The protein below binds the small molecule below.
Small molecule (SMILES): NCC(=O)O

Sequence of chain 1.C:
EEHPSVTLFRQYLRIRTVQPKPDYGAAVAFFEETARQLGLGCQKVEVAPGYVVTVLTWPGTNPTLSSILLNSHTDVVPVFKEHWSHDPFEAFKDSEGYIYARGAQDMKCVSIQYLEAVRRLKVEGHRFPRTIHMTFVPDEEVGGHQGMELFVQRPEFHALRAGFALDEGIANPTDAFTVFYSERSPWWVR

Binding-site contacts:
Ligand atom O contacts residue HIS53 of chain 1.D at 3.9 Å.
Ligand atom C contacts residue GLU175 of chain 1.C at 3.8 Å.
Ligand atom C contacts residue ASP113 of chain 1.C at 3.5 Å.
Ligand atom C contacts residue ZN1 of chain 1.G at 3.1 Å.
Ligand atom O contacts residue HIS80 of chain 1.C at 3.5 Å (h-bond).
Ligand atom N contacts residue GLU175 of chain 1.C at 4.2 Å.
Ligand atom C contacts residue ZN1 of chain 1.H at 2.6 Å.
Ligand atom O contacts residue GLU147 of chain 1.C at 3.2 Å (salt-bridge).
Ligand atom OXT contacts residue HIS53 of chain 1.D at 2.8 Å (h-bond).
Ligand atom C contacts residue HIS53 of chain 1.D at 3.9 Å.
Ligand atom OXT contacts residue LEU52 of chain 1.D at 3.9 Å.
Ligand atom N contacts residue GLY27 of chain 1.D at 4.2 Å.
Ligand atom C contacts residue GLU147 of chain 1.C at 3.8 Å.
Ligand atom O contacts residue ZN1 of chain 1.H at 2.0 Å.
Ligand atom CA contacts residue ZN1 of chain 1.H at 4.1 Å.
Ligand atom C contacts residue LEU52 of chain 1.D at 4.3 Å (hydrophobic).
Ligand atom CA contacts residue GLU175 of chain 1.C at 3.8 Å.
Ligand atom N contacts residue GLU147 of chain 1.C at 3.1 Å (salt-bridge).
Ligand atom OXT contacts residue GLU148 of chain 1.C at 3.3 Å (salt-bridge).
Ligand atom O contacts residue GLU175 of chain 1.C at 3.3 Å (salt-bridge).
Ligand atom OXT contacts residue ZN1 of chain 1.G at 3.9 Å.
Ligand atom N contacts residue ALA26 of chain 1.D at 4.5 Å.
Ligand atom O contacts residue GLU148 of chain 1.C at 3.1 Å (salt-bridge).
Ligand atom C contacts residue GLU148 of chain 1.C at 3.7 Å.
Ligand atom O contacts residue ZN1 of chain 1.G at 2.0 Å.
Ligand atom OXT contacts residue ZN1 of chain 1.H at 2.0 Å.
Ligand atom O contacts residue ASP113 of chain 1.C at 3.0 Å (salt-bridge).
Ligand atom CA contacts residue ZN1 of chain 1.G at 3.9 Å.
Ligand atom OXT contacts residue ASP113 of chain 1.C at 3.2 Å (salt-bridge).
Ligand atom CA contacts residue GLU147 of chain 1.C at 3.9 Å.

Sequence of chain 1.D:
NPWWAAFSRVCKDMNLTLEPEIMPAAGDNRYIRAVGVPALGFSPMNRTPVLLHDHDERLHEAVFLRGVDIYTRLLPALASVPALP